Binding-site contacts:
Ligand atom C8 contacts residue TRP153 of chain 1.A at 4.1 Å (hydrophobic).
Ligand atom C6 contacts residue GLY135 of chain 1.A at 4.1 Å.
Ligand atom C9 contacts residue TYR98 of chain 1.A at 3.7 Å (hydrophobic).
Ligand atom C10 contacts residue GLY135 of chain 1.A at 4.0 Å.
Ligand atom O8 contacts residue TYR98 of chain 1.A at 3.3 Å (h-bond).
Ligand atom C7 contacts residue TRP153 of chain 1.A at 3.7 Å (hydrophobic).
Ligand atom C9 contacts residue GLU190 of chain 1.A at 3.0 Å.
Ligand atom O4 contacts residue GLY135 of chain 1.A at 3.7 Å.
Ligand atom C8 contacts residue TYR98 of chain 1.A at 4.2 Å (hydrophobic).
Ligand atom N5 contacts residue TRP153 of chain 1.A at 4.2 Å.
Ligand atom C6 contacts residue TRP153 of chain 1.A at 4.3 Å (hydrophobic).
Ligand atom N9 contacts residue SER228 of chain 1.A at 3.0 Å (h-bond).
Ligand atom O7 contacts residue LEU194 of chain 1.A at 3.5 Å.
Ligand atom N9 contacts residue TYR98 of chain 1.A at 2.9 Å (h-bond).
Ligand atom C9 contacts residue LEU194 of chain 1.A at 4.0 Å (hydrophobic).
Ligand atom C9 contacts residue TRP153 of chain 1.A at 4.3 Å (hydrophobic).
Ligand atom C1 contacts residue ASN137 of chain 1.A at 3.6 Å.
Ligand atom O10 contacts residue LEU194 of chain 1.A at 3.3 Å.
Ligand atom C5 contacts residue GLY135 of chain 1.A at 3.7 Å.
Ligand atom N5 contacts residue GLY135 of chain 1.A at 3.0 Å (h-bond).
Ligand atom O1B contacts residue SER136 of chain 1.A at 2.9 Å (h-bond).
Ligand atom C9 contacts residue SER228 of chain 1.A at 4.3 Å.
Ligand atom C10 contacts residue TRP153 of chain 1.A at 4.4 Å (hydrophobic).
Ligand atom O8 contacts residue TRP153 of chain 1.A at 3.8 Å.
Ligand atom N9 contacts residue HIS183 of chain 1.A at 4.0 Å.
Ligand atom C11 contacts residue GLY135 of chain 1.A at 4.0 Å.
Ligand atom O8 contacts residue LEU226 of chain 1.A at 3.5 Å.
Ligand atom C10 contacts residue LEU194 of chain 1.A at 4.3 Å (hydrophobic).
Ligand atom C9 contacts residue HIS183 of chain 1.A at 4.2 Å.
Ligand atom O10 contacts residue THR155 of chain 1.A at 4.4 Å.
Ligand atom O1A contacts residue SER136 of chain 1.A at 3.8 Å.
Ligand atom C1 contacts residue SER136 of chain 1.A at 3.8 Å.
Ligand atom N9 contacts residue LEU226 of chain 1.A at 3.6 Å.
Ligand atom O1A contacts residue ASN137 of chain 1.A at 2.8 Å (h-bond).
Ligand atom C11 contacts residue THR155 of chain 1.A at 4.0 Å.
Ligand atom N9 contacts residue GLU190 of chain 1.A at 2.6 Å (salt-bridge).
Ligand atom C4 contacts residue GLY135 of chain 1.A at 3.5 Å.
Ligand atom O1B contacts residue ASN137 of chain 1.A at 3.6 Å.
Ligand atom C11 contacts residue TRP153 of chain 1.A at 4.3 Å (hydrophobic).
Ligand atom C11 contacts residue GLY134 of chain 1.A at 3.6 Å.

The small molecule below binds the protein below.
Small molecule (SMILES): CO[C@]1(C(=O)O)C[C@H](O)[C@@H](NC(C)=O)[C@H]([C@H](O)[C@H](O)CN)O1

Sequence of chain 1.A:
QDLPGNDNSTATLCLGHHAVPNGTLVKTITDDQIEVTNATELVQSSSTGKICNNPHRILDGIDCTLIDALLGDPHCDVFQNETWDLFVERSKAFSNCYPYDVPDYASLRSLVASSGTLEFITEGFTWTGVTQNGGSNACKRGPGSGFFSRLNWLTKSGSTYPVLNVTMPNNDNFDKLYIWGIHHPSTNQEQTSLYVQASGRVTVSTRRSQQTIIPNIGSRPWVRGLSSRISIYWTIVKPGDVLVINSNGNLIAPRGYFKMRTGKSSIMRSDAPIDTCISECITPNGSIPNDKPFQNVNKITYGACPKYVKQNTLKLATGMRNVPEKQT